Sequence of chain 1.A:
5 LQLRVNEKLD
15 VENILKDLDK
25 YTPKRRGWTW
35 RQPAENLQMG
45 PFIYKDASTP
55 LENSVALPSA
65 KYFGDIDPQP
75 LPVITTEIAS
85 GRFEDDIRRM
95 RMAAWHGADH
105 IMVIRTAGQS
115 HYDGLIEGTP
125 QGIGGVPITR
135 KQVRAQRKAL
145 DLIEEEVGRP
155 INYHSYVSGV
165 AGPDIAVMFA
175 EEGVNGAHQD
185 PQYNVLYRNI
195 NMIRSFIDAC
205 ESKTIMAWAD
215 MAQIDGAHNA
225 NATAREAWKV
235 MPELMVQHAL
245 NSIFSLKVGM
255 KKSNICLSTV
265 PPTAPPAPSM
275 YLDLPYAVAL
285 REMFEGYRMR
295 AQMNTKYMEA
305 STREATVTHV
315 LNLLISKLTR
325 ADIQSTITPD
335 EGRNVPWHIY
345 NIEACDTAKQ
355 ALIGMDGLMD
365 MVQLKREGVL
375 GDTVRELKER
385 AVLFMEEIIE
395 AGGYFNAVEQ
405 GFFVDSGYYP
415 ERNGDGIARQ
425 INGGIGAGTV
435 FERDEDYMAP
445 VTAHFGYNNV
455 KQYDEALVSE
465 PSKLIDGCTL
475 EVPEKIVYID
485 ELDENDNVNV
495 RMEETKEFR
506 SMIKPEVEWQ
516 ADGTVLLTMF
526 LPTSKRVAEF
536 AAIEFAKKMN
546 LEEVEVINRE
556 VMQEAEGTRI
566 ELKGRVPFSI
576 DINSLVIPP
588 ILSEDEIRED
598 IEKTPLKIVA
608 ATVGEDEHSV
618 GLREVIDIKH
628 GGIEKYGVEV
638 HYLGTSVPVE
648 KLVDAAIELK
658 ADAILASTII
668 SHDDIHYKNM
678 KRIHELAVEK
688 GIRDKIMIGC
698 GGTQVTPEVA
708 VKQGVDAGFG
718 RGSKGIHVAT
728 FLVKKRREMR

Sequence of chain 1.E:
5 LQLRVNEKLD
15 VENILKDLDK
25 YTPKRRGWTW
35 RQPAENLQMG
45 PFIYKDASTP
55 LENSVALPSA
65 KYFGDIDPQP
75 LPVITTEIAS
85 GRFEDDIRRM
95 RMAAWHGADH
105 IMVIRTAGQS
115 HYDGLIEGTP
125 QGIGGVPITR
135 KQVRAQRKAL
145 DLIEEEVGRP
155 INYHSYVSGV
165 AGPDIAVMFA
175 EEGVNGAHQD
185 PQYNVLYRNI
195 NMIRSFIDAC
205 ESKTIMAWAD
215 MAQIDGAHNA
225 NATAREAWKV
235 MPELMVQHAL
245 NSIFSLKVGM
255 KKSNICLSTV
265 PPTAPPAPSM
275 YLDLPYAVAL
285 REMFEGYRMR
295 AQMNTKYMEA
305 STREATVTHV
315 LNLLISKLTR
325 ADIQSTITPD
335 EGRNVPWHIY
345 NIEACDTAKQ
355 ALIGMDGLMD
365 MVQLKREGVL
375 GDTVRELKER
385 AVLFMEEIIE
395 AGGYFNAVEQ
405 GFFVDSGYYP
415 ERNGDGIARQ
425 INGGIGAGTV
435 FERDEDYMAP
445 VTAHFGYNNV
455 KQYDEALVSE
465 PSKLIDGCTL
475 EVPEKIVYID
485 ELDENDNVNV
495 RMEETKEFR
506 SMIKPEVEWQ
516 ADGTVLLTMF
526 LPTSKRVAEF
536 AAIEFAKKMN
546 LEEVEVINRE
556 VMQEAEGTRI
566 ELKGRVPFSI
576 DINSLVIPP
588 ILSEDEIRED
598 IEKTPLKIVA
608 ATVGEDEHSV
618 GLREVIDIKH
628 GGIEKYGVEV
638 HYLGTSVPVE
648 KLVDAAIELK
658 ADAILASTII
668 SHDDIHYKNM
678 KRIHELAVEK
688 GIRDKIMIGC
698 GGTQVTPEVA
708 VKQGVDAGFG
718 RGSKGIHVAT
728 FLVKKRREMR

Binding-site contacts:
Ligand atom C contacts residue ARG294 of chain 1.A at 3.5 Å.
Ligand atom CB contacts residue HIS222 of chain 1.A at 3.2 Å.
Ligand atom OP2 contacts residue ARG192 of chain 1.A at 2.7 Å (salt-bridge).
Ligand atom C6 contacts residue TYR160 of chain 1.A at 3.5 Å (hydrophobic).
Ligand atom C3 contacts residue LYS626 of chain 1.E at 3.5 Å.
Ligand atom OP3 contacts residue SER114 of chain 1.A at 2.5 Å (h-bond).
Ligand atom C2 contacts residue SER162 of chain 1.A at 3.3 Å.
Ligand atom C2A contacts residue SER162 of chain 1.A at 3.5 Å.
Ligand atom C5 contacts residue TYR187 of chain 1.A at 3.4 Å (hydrophobic).
Ligand atom N contacts residue GLU81 of chain 1.A at 3.5 Å (salt-bridge).
Ligand atom OP1 contacts residue SER114 of chain 1.A at 3.2 Å (h-bond).
Ligand atom C4 contacts residue LYS626 of chain 1.E at 3.1 Å.
Ligand atom OP1 contacts residue GLN113 of chain 1.A at 3.6 Å.
Ligand atom O contacts residue HIS222 of chain 1.A at 2.9 Å.
Ligand atom OP4 contacts residue TYR187 of chain 1.A at 3.0 Å (h-bond).
Ligand atom OP1 contacts residue ARG109 of chain 1.A at 2.9 Å (salt-bridge).
Ligand atom P contacts residue SER114 of chain 1.A at 3.6 Å.
Ligand atom N1 contacts residue TYR160 of chain 1.A at 3.5 Å.
Ligand atom C3 contacts residue TYR187 of chain 1.A at 3.6 Å (hydrophobic).
Ligand atom OP3 contacts residue ARG192 of chain 1.A at 2.8 Å (salt-bridge).
Ligand atom O contacts residue HIS182 of chain 1.A at 3.4 Å (h-bond).
Ligand atom N1 contacts residue TYR187 of chain 1.A at 3.4 Å.
Ligand atom O3 contacts residue LYS626 of chain 1.E at 3.2 Å (salt-bridge).
Ligand atom O3 contacts residue ASN223 of chain 1.A at 3.0 Å (h-bond).
Ligand atom C2A contacts residue TYR187 of chain 1.A at 3.6 Å (hydrophobic).
Ligand atom OXT contacts residue GLN296 of chain 1.A at 2.9 Å (h-bond).
Ligand atom N contacts residue TYR160 of chain 1.A at 3.6 Å (h-bond).
Ligand atom C6 contacts residue SER162 of chain 1.A at 3.1 Å.
Ligand atom N1 contacts residue SER162 of chain 1.A at 2.4 Å (h-bond).
Ligand atom C6 contacts residue TYR187 of chain 1.A at 3.5 Å (hydrophobic).
Ligand atom O3 contacts residue HIS222 of chain 1.A at 2.8 Å (h-bond).
Ligand atom OP3 contacts residue TYR187 of chain 1.A at 2.8 Å (h-bond).
Ligand atom C4A contacts residue LYS626 of chain 1.E at 2.3 Å.
Ligand atom OP2 contacts residue GLY112 of chain 1.A at 2.9 Å (h-bond).
Ligand atom ND contacts residue LYS626 of chain 1.E at 2.8 Å (salt-bridge).
Ligand atom CB contacts residue TYR160 of chain 1.A at 3.2 Å (hydrophobic).
Ligand atom OXT contacts residue GLU81 of chain 1.A at 3.0 Å (salt-bridge).
Ligand atom OXT contacts residue ARG294 of chain 1.A at 3.0 Å (salt-bridge).
Ligand atom O contacts residue ARG294 of chain 1.A at 2.8 Å (salt-bridge).
Ligand atom CG contacts residue TYR160 of chain 1.A at 3.1 Å (hydrophobic).

A protein and the small-molecule ligand that binds it are described below.
Small molecule (SMILES): Cc1ncc(COP(=O)(O)O)c(/C=N\CC[C@H](N)C(=O)O)c1O